A protein and the small-molecule ligand that binds it are described below.
Small molecule (SMILES): CC(=O)N[C@H]1[C@H](O[C@H]2[C@H](O)[C@@H](NC(C)=O)CO[C@@H]2CO)O[C@H](CO)[C@@H](O[C@@H]2O[C@H](CO)[C@@H](O)[C@H](O)[C@@H]2O)[C@@H]1O

Sequence of chain 2.B:
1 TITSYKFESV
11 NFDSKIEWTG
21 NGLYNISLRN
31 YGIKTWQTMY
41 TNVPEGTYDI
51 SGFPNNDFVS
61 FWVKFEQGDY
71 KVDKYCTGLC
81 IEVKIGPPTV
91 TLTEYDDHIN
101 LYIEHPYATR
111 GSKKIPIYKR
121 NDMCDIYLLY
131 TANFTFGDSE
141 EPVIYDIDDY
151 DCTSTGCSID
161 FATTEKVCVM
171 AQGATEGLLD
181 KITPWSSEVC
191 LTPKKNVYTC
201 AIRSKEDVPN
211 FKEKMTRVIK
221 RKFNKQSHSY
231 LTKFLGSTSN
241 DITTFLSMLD

Binding-site contacts:
Ligand atom O5 contacts residue ASN25 of chain 2.B at 2.4 Å (h-bond).
Ligand atom C4 contacts residue ASN25 of chain 2.B at 4.2 Å.
Ligand atom C8 contacts residue ASN42 of chain 2.B at 3.4 Å.
Ligand atom C3 contacts residue ASN42 of chain 2.B at 4.2 Å.
Ligand atom C8 contacts residue TYR24 of chain 2.B at 4.0 Å (hydrophobic).
Ligand atom O7 contacts residue ASN25 of chain 2.B at 3.7 Å.
Ligand atom C7 contacts residue ASN25 of chain 2.B at 3.4 Å.
Ligand atom N2 contacts residue ASN42 of chain 2.B at 2.8 Å (h-bond).
Ligand atom C7 contacts residue GLY68 of chain 2.B at 3.8 Å.
Ligand atom C8 contacts residue GLN67 of chain 2.B at 3.6 Å.
Ligand atom O7 contacts residue GLY68 of chain 2.B at 2.8 Å (h-bond).
Ligand atom O7 contacts residue GLU66 of chain 2.B at 3.9 Å.
Ligand atom C8 contacts residue GLU66 of chain 2.B at 3.7 Å.
Ligand atom C8 contacts residue GLY68 of chain 2.B at 4.2 Å.
Ligand atom C5 contacts residue ASN25 of chain 2.B at 3.7 Å.
Ligand atom O7 contacts residue GLN67 of chain 2.B at 3.5 Å.
Ligand atom C1 contacts residue ASN42 of chain 2.B at 4.0 Å.
Ligand atom C8 contacts residue ASN25 of chain 2.B at 4.3 Å.
Ligand atom C2 contacts residue ASN25 of chain 2.B at 2.4 Å.
Ligand atom C1 contacts residue ASN25 of chain 2.B at 1.4 Å.
Ligand atom C3 contacts residue ASN25 of chain 2.B at 3.8 Å.
Ligand atom C7 contacts residue GLN67 of chain 2.B at 4.0 Å.
Ligand atom C2 contacts residue ASN42 of chain 2.B at 3.8 Å.
Ligand atom C7 contacts residue ASN42 of chain 2.B at 3.5 Å.
Ligand atom C8 contacts residue LEU23 of chain 2.B at 3.5 Å (hydrophobic).
Ligand atom C1 contacts residue THR41 of chain 2.B at 4.5 Å.
Ligand atom N2 contacts residue ASN25 of chain 2.B at 2.9 Å (h-bond).
Ligand atom C7 contacts residue GLU66 of chain 2.B at 4.0 Å.